Sequence of chain 1.B:
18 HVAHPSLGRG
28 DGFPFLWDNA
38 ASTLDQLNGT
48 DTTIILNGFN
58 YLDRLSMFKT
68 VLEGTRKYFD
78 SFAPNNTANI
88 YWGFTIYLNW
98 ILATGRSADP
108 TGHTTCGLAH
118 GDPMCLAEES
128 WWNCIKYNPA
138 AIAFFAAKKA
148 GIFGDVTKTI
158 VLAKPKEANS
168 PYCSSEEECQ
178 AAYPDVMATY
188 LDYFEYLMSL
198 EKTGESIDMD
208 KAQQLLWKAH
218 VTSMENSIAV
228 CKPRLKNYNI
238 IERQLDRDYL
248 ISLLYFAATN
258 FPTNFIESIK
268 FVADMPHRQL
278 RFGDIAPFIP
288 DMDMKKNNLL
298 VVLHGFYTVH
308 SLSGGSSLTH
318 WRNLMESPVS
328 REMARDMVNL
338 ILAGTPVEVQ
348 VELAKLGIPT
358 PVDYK

This protein binds this small molecule.
Small molecule (SMILES): CC(=O)N[C@@H]1[C@@H](O)[C@H](O)[C@@H](CO)O[C@H]1O

Binding-site contacts:
Ligand atom C1 contacts residue ASN82 of chain 1.B at 1.4 Å.
Ligand atom C5 contacts residue ASN82 of chain 1.B at 3.6 Å.
Ligand atom C6 contacts residue ASP28 of chain 1.B at 4.4 Å.
Ligand atom O6 contacts residue ARG26 of chain 1.B at 3.5 Å (salt-bridge).
Ligand atom N2 contacts residue ASN82 of chain 1.B at 3.0 Å (h-bond).
Ligand atom O5 contacts residue ASN82 of chain 1.B at 2.4 Å (h-bond).
Ligand atom O7 contacts residue ASN82 of chain 1.B at 4.0 Å.
Ligand atom C7 contacts residue PRO81 of chain 1.B at 4.0 Å (hydrophobic).
Ligand atom C2 contacts residue ASN82 of chain 1.B at 2.5 Å.
Ligand atom O7 contacts residue PRO81 of chain 1.B at 4.1 Å.
Ligand atom C6 contacts residue ARG26 of chain 1.B at 3.9 Å.
Ligand atom C3 contacts residue ASN82 of chain 1.B at 3.8 Å.
Ligand atom C8 contacts residue PRO81 of chain 1.B at 3.5 Å (hydrophobic).
Ligand atom C4 contacts residue ASN82 of chain 1.B at 4.2 Å.
Ligand atom C7 contacts residue ASN82 of chain 1.B at 3.7 Å.